Binding-site contacts:
Ligand atom N1 contacts residue PHE85 of chain 1.A at 3.6 Å.
Ligand atom C19 contacts residue GLU15 of chain 1.A at 3.9 Å.
Ligand atom C5 contacts residue ALA34 of chain 1.A at 3.8 Å (hydrophobic).
Ligand atom N3 contacts residue ASN135 of chain 1.A at 3.8 Å.
Ligand atom C2 contacts residue VAL21 of chain 1.A at 4.0 Å (hydrophobic).
Ligand atom C23 contacts residue GLN134 of chain 1.A at 3.1 Å.
Ligand atom O1 contacts residue LEU137 of chain 1.A at 3.0 Å.
Ligand atom C2 contacts residue ALA34 of chain 1.A at 3.9 Å (hydrophobic).
Ligand atom S1 contacts residue VAL21 of chain 1.A at 3.8 Å.
Ligand atom C6 contacts residue GLU84 of chain 1.A at 3.7 Å.
Ligand atom C4 contacts residue GLU84 of chain 1.A at 3.9 Å.
Ligand atom C1 contacts residue ALA34 of chain 1.A at 3.7 Å (hydrophobic).
Ligand atom N3 contacts residue GLY16 of chain 1.A at 3.8 Å.
Ligand atom C6 contacts residue VAL67 of chain 1.A at 3.6 Å (hydrophobic).
Ligand atom C9 contacts residue LEU86 of chain 1.A at 3.0 Å (hydrophobic).
Ligand atom C1 contacts residue LEU137 of chain 1.A at 3.7 Å (hydrophobic).
Ligand atom C6 contacts residue LEU137 of chain 1.A at 3.6 Å (hydrophobic).
Ligand atom C5 contacts residue LEU137 of chain 1.A at 3.6 Å (hydrophobic).
Ligand atom C9 contacts residue PHE85 of chain 1.A at 3.4 Å (hydrophobic).
Ligand atom S2 contacts residue VAL21 of chain 1.A at 3.7 Å.
Ligand atom C6 contacts residue PHE83 of chain 1.A at 3.7 Å (hydrophobic).
Ligand atom C5 contacts residue GLU84 of chain 1.A at 3.0 Å.
Ligand atom C4 contacts residue LEU86 of chain 1.A at 3.8 Å (hydrophobic).
Ligand atom C18 contacts residue ASP148 of chain 1.A at 3.5 Å.
Ligand atom N3 contacts residue ASP148 of chain 1.A at 3.0 Å (salt-bridge).
Ligand atom S1 contacts residue LYS36 of chain 1.A at 3.5 Å (salt-bridge).
Ligand atom C21 contacts residue ILE13 of chain 1.A at 3.7 Å (hydrophobic).
Ligand atom C18 contacts residue ASN135 of chain 1.A at 3.4 Å.
Ligand atom C2 contacts residue LEU137 of chain 1.A at 3.9 Å (hydrophobic).
Ligand atom S2 contacts residue GLU15 of chain 1.A at 3.3 Å (salt-bridge).
Ligand atom C3 contacts residue LEU137 of chain 1.A at 3.9 Å (hydrophobic).
Ligand atom N1 contacts residue LEU86 of chain 1.A at 2.8 Å (h-bond).
Ligand atom C6 contacts residue ALA34 of chain 1.A at 3.6 Å (hydrophobic).
Ligand atom C8 contacts residue PHE85 of chain 1.A at 3.4 Å (hydrophobic).
Ligand atom C5 contacts residue LEU86 of chain 1.A at 3.7 Å (hydrophobic).
Ligand atom C18 contacts residue GLY16 of chain 1.A at 3.4 Å.
Ligand atom C9 contacts residue HIS87 of chain 1.A at 3.8 Å.
Ligand atom S2 contacts residue GLY14 of chain 1.A at 3.5 Å (h-bond).
Ligand atom C15 contacts residue ASP148 of chain 1.A at 3.9 Å.
Ligand atom C4 contacts residue LEU137 of chain 1.A at 3.8 Å (hydrophobic).

A small-molecule ligand and the protein it binds are described below.
Small molecule (SMILES): O=C1N=C(NCc2cccs2)S/C1=C/c1ccc2ncccc2c1

Sequence of chain 1.A:
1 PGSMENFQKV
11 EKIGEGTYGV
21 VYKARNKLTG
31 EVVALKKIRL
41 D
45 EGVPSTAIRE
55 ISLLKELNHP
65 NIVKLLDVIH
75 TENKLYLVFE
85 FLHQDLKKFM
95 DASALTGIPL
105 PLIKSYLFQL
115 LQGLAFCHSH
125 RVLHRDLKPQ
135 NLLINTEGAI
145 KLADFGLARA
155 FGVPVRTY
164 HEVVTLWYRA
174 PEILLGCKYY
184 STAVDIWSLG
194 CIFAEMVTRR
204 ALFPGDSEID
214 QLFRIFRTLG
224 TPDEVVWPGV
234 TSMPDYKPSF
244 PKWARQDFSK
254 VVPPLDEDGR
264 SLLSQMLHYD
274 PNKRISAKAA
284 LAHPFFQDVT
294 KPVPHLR